Sequence of chain 1.D:
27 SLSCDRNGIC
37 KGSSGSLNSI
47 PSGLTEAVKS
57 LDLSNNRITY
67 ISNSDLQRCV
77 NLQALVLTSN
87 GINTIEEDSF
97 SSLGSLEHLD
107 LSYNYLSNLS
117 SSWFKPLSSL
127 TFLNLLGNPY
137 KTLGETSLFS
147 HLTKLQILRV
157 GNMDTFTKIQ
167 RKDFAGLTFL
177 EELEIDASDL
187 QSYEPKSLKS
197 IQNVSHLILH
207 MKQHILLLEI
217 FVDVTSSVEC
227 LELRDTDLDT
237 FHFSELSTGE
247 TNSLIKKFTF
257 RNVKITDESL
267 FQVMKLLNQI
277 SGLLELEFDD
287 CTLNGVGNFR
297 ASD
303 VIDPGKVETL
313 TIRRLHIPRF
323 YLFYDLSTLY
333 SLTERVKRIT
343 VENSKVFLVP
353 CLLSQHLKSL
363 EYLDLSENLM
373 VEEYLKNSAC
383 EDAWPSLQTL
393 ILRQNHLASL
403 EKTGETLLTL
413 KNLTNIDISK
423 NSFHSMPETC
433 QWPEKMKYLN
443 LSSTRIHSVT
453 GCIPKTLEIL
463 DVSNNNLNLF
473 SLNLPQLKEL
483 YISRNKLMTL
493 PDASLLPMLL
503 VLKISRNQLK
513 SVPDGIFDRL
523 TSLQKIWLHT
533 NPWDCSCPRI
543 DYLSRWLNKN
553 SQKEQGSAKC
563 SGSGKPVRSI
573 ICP

The small molecule below binds the protein below.
Small molecule (SMILES): CC(=O)N[C@H]1[C@H](O[C@H]2[C@H](O)[C@@H](NC(C)=O)CO[C@@H]2CO)O[C@H](CO)[C@@H](O)[C@@H]1O

Binding-site contacts:
Ligand atom N2 contacts residue ASN442 of chain 1.D at 3.0 Å (h-bond).
Ligand atom C2 contacts residue ASN442 of chain 1.D at 2.5 Å.
Ligand atom C6 contacts residue ARG395 of chain 1.D at 3.9 Å.
Ligand atom C8 contacts residue TYR483 of chain 1.D at 3.5 Å (hydrophobic).
Ligand atom C8 contacts residue LYS422 of chain 1.D at 2.9 Å.
Ligand atom O5 contacts residue SER421 of chain 1.D at 3.6 Å (h-bond).
Ligand atom C5 contacts residue ASN442 of chain 1.D at 3.7 Å.
Ligand atom O5 contacts residue ASN442 of chain 1.D at 2.3 Å (h-bond).
Ligand atom C1 contacts residue SER444 of chain 1.D at 4.2 Å.
Ligand atom C3 contacts residue ASP463 of chain 1.D at 3.8 Å.
Ligand atom C2 contacts residue ASP463 of chain 1.D at 3.4 Å.
Ligand atom O6 contacts residue LYS422 of chain 1.D at 4.0 Å.
Ligand atom C8 contacts residue ILE461 of chain 1.D at 4.2 Å (hydrophobic).
Ligand atom O5 contacts residue ASP419 of chain 1.D at 4.0 Å.
Ligand atom C8 contacts residue ASP463 of chain 1.D at 3.9 Å.
Ligand atom O5 contacts residue SER444 of chain 1.D at 4.3 Å.
Ligand atom C6 contacts residue SER421 of chain 1.D at 3.7 Å.
Ligand atom C2 contacts residue TYR440 of chain 1.D at 4.0 Å (hydrophobic).
Ligand atom N2 contacts residue TYR440 of chain 1.D at 4.0 Å.
Ligand atom O7 contacts residue ASN442 of chain 1.D at 3.9 Å.
Ligand atom C3 contacts residue ASN442 of chain 1.D at 3.8 Å.
Ligand atom C7 contacts residue LYS422 of chain 1.D at 4.4 Å.
Ligand atom C1 contacts residue ASN442 of chain 1.D at 1.6 Å.
Ligand atom O6 contacts residue ARG395 of chain 1.D at 3.6 Å.
Ligand atom C5 contacts residue SER444 of chain 1.D at 4.5 Å.
Ligand atom C7 contacts residue ASP463 of chain 1.D at 3.8 Å.
Ligand atom C1 contacts residue TYR440 of chain 1.D at 4.2 Å (hydrophobic).
Ligand atom O6 contacts residue SER421 of chain 1.D at 2.8 Å (h-bond).
Ligand atom C8 contacts residue TYR440 of chain 1.D at 3.9 Å (hydrophobic).
Ligand atom C7 contacts residue ASN442 of chain 1.D at 3.7 Å.
Ligand atom N2 contacts residue ASP463 of chain 1.D at 2.8 Å (salt-bridge).
Ligand atom C1 contacts residue ASP463 of chain 1.D at 3.3 Å.
Ligand atom C4 contacts residue ASN442 of chain 1.D at 4.2 Å.
Ligand atom C5 contacts residue SER421 of chain 1.D at 4.2 Å.
Ligand atom C7 contacts residue TYR440 of chain 1.D at 3.6 Å (hydrophobic).
Ligand atom O7 contacts residue TYR440 of chain 1.D at 3.1 Å (h-bond).
Ligand atom O6 contacts residue SER444 of chain 1.D at 4.4 Å.